This protein binds this small molecule.
Small molecule (SMILES): [H]/N=C(/N)NC[C@H]1Cc2cc(CNC)ccc2[C@@H]1NC(=O)C(=O)Nc1ccc(Cl)c(F)c1

Sequence of chain 1.C:
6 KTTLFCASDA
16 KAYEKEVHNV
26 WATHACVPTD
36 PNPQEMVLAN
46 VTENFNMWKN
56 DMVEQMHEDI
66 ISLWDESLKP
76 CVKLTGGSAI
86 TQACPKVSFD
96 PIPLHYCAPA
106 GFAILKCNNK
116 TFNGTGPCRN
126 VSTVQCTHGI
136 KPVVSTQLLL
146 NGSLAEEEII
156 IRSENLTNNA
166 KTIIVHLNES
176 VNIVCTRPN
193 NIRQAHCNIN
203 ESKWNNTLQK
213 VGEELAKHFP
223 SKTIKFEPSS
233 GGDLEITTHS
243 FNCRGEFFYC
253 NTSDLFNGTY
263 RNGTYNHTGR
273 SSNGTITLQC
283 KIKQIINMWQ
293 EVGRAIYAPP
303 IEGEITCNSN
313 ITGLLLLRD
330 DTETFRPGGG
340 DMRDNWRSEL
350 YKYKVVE

Binding-site contacts:
Ligand atom C contacts residue GLY338 of chain 1.C at 3.6 Å.
Ligand atom O18 contacts residue MET341 of chain 1.C at 3.4 Å.
Ligand atom N19 contacts residue ASN289 of chain 1.C at 2.8 Å (h-bond).
Ligand atom O18 contacts residue GLY339 of chain 1.C at 3.4 Å (h-bond).
Ligand atom F23 contacts residue SER140 of chain 1.C at 3.4 Å.
Ligand atom C15 contacts residue MET290 of chain 1.C at 3.6 Å (hydrophobic).
Ligand atom F23 contacts residue VAL139 of chain 1.C at 3.6 Å.
Ligand atom C02 contacts residue VAL294 of chain 1.C at 3.7 Å (hydrophobic).
Ligand atom N28 contacts residue VAL294 of chain 1.C at 3.7 Å.
Ligand atom CL25 contacts residue PHE243 of chain 1.C at 3.6 Å.
Ligand atom C21 contacts residue SER242 of chain 1.C at 3.6 Å.
Ligand atom N03 contacts residue MET290 of chain 1.C at 2.7 Å (h-bond).
Ligand atom C27 contacts residue ILE288 of chain 1.C at 3.5 Å (hydrophobic).
Ligand atom C20 contacts residue GLU237 of chain 1.C at 3.5 Å.
Ligand atom C17 contacts residue TRP291 of chain 1.C at 3.6 Å (hydrophobic).
Ligand atom C07 contacts residue GLY339 of chain 1.C at 3.4 Å.
Ligand atom C12 contacts residue GLY339 of chain 1.C at 3.5 Å.
Ligand atom O16 contacts residue ASN289 of chain 1.C at 3.4 Å (h-bond).
Ligand atom CL25 contacts residue PHE249 of chain 1.C at 3.7 Å.
Ligand atom C27 contacts residue ASN289 of chain 1.C at 3.1 Å.
Ligand atom F23 contacts residue SER242 of chain 1.C at 3.2 Å.
Ligand atom C20 contacts residue ASN289 of chain 1.C at 3.4 Å.
Ligand atom N03 contacts residue GLU293 of chain 1.C at 3.3 Å (salt-bridge).
Ligand atom N28 contacts residue GLU293 of chain 1.C at 3.4 Å (salt-bridge).
Ligand atom C02 contacts residue MET290 of chain 1.C at 3.2 Å (hydrophobic).
Ligand atom C06 contacts residue GLY339 of chain 1.C at 3.3 Å.
Ligand atom C26 contacts residue ILE288 of chain 1.C at 3.6 Å (hydrophobic).
Ligand atom N14 contacts residue GLY339 of chain 1.C at 2.8 Å (h-bond).
Ligand atom N19 contacts residue GLU237 of chain 1.C at 3.4 Å.
Ligand atom C02 contacts residue GLU293 of chain 1.C at 3.7 Å.
Ligand atom C22 contacts residue SER242 of chain 1.C at 3.4 Å.
Ligand atom N19 contacts residue TRP291 of chain 1.C at 3.8 Å.
Ligand atom C27 contacts residue GLU237 of chain 1.C at 3.8 Å.
Ligand atom C05 contacts residue GLY339 of chain 1.C at 3.6 Å.
Ligand atom O16 contacts residue MET290 of chain 1.C at 3.1 Å (h-bond).
Ligand atom N28 contacts residue GLY295 of chain 1.C at 3.4 Å (h-bond).
Ligand atom C13 contacts residue GLY339 of chain 1.C at 3.6 Å.
Ligand atom O18 contacts residue TRP291 of chain 1.C at 3.5 Å.
Ligand atom N28 contacts residue MET290 of chain 1.C at 3.0 Å (h-bond).
Ligand atom CL25 contacts residue ASN244 of chain 1.C at 3.8 Å.